Binding-site contacts:
Ligand atom C2 contacts residue U2 of chain 44.G at 3.6 Å.
Ligand atom C4 contacts residue A4 of chain 44.G at 3.2 Å.
Ligand atom C5 contacts residue U5 of chain 44.G at 3.9 Å.
Ligand atom N6 contacts residue U2 of chain 44.G at 2.6 Å (h-bond).
Ligand atom N3 contacts residue U1 of chain 44.G at 3.8 Å.
Ligand atom N1 contacts residue U3 of chain 44.G at 3.8 Å.
Ligand atom C2 contacts residue A4 of chain 44.G at 3.9 Å.
Ligand atom N3 contacts residue U2 of chain 44.G at 3.6 Å.
Ligand atom OP1 contacts residue LYS8 of chain 30.F at 3.1 Å.
Ligand atom OP2 contacts residue LYS8 of chain 30.F at 3.8 Å.
Ligand atom OP1 contacts residue LEU56 of chain 30.C at 2.8 Å.
Ligand atom C2 contacts residue GLN61 of chain 30.C at 3.9 Å.
Ligand atom O2' contacts residue THR57 of chain 30.C at 3.2 Å.
Ligand atom C2 contacts residue U1 of chain 44.G at 3.9 Å.
Ligand atom C2 contacts residue U3 of chain 44.G at 3.8 Å.
Ligand atom N3 contacts residue U5 of chain 44.G at 3.6 Å.
Ligand atom OP1 contacts residue LYS68 of chain 30.C at 3.2 Å (salt-bridge).
Ligand atom N3 contacts residue C6 of chain 44.G at 3.2 Å (h-bond).
Ligand atom C5 contacts residue A4 of chain 44.G at 2.8 Å.
Ligand atom N3 contacts residue GLN61 of chain 30.C at 3.6 Å.
Ligand atom C4 contacts residue U1 of chain 44.G at 3.7 Å.
Ligand atom C6 contacts residue A4 of chain 44.G at 3.7 Å.
Ligand atom O4 contacts residue U1 of chain 44.G at 2.8 Å (h-bond).
Ligand atom O2 contacts residue U2 of chain 44.G at 3.6 Å.
Ligand atom OP1 contacts residue LYS12 of chain 30.F at 3.9 Å.
Ligand atom O4 contacts residue U5 of chain 44.G at 2.8 Å (h-bond).
Ligand atom N3 contacts residue A4 of chain 44.G at 3.8 Å.
Ligand atom C4 contacts residue U5 of chain 44.G at 3.7 Å.
Ligand atom C6 contacts residue U2 of chain 44.G at 3.4 Å.
Ligand atom O2 contacts residue U1 of chain 44.G at 2.9 Å (h-bond).
Ligand atom N3 contacts residue U1 of chain 44.G at 3.9 Å.
Ligand atom N1 contacts residue U2 of chain 44.G at 2.8 Å.
Ligand atom N1 contacts residue U5 of chain 44.G at 3.7 Å.
Ligand atom O4 contacts residue A4 of chain 44.G at 2.6 Å (h-bond).
Ligand atom OP1 contacts residue PHE76 of chain 30.C at 3.7 Å.
Ligand atom C2 contacts residue C6 of chain 44.G at 3.4 Å.
Ligand atom O2 contacts residue GLN61 of chain 30.C at 3.9 Å.
Ligand atom C6 contacts residue U5 of chain 44.G at 3.6 Å.
Ligand atom O2 contacts residue C6 of chain 44.G at 2.9 Å (h-bond).
Ligand atom O2' contacts residue LEU64 of chain 30.C at 3.9 Å.

Sequence of chain 44.C:
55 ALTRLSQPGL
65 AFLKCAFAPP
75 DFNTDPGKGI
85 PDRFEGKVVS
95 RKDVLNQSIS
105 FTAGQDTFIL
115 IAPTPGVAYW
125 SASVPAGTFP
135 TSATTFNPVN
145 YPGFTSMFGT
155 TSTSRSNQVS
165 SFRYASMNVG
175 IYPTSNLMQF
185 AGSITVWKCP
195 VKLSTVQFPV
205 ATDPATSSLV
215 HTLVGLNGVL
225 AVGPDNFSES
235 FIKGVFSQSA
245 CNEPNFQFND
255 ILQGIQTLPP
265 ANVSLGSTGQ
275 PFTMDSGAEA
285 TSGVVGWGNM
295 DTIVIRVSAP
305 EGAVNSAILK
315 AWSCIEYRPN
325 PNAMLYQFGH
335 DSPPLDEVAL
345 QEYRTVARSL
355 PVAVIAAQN

Sequence of chain 30.F:
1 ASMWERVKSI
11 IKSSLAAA

The small molecule below binds the protein below.
Small molecule (SMILES): Nc1ccn([C@@H]2O[C@H](CO[P](=O)(O)O[C@H]3[C@@H](O)[C@H](n4ccc(=O)[nH]c4=O)O[C@@H]3CO[P](=O)(O)O[C@H]3[C@@H](O)[C@H](n4cnc5c(N)ncnc54)O[C@@H]3CO)[C@@H](O[P](=O)(O)OC[C@H]3O[C@@H](n4ccc(=O)[nH]c4=O)[C@H](O)[C@@H]3O)[C@H]2O)c(=O)n1.O=c1ccn([C@@H]2O[C@H](CO[P](=O)(O)O[C@H]3[C@@H](O)[C@H](n4ccc(=O)[nH]c4=O)O[C@@H]3CO[P](=O)(O)O[C@H]3[C@@H](O)[C@H](n4ccc(=O)[nH]c4=O)O[C@@H]3CO)[C@@H](O)[C@H]2O)c(=O)[nH]1

Sequence of chain 30.C:
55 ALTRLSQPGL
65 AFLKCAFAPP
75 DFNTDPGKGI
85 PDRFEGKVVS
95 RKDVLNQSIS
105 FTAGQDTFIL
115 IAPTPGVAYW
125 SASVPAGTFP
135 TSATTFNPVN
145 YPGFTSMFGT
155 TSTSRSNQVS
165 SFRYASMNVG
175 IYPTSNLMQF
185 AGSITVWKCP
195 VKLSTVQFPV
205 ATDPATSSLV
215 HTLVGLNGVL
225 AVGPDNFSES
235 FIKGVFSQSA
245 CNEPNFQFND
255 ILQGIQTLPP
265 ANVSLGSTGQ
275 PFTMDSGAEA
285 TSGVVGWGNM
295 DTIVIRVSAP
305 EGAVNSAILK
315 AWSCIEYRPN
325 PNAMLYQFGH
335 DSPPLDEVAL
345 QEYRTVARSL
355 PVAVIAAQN